This protein binds this small molecule.
Small molecule (SMILES): Nc1cccc(-c2cc(-c3c(-c4ccc(O)cc4)n[nH]c3N)ccc2O)c1

Binding-site contacts:
Ligand atom O27 contacts residue TRP182 of chain 1.A at 3.3 Å.
Ligand atom C25 contacts residue VAL78 of chain 1.A at 3.8 Å (hydrophobic).
Ligand atom C11 contacts residue PRO79 of chain 1.A at 4.4 Å (hydrophobic).
Ligand atom C24 contacts residue ALA178 of chain 1.A at 4.2 Å (hydrophobic).
Ligand atom C18 contacts residue LYS179 of chain 1.A at 3.8 Å.
Ligand atom C24 contacts residue THR77 of chain 1.A at 3.5 Å.
Ligand atom O27 contacts residue LYS179 of chain 1.A at 3.5 Å.
Ligand atom C25 contacts residue ALA178 of chain 1.A at 4.0 Å (hydrophobic).
Ligand atom C23 contacts residue VAL78 of chain 1.A at 4.5 Å (hydrophobic).
Ligand atom C17 contacts residue ASP183 of chain 1.A at 3.4 Å.
Ligand atom C17 contacts residue LYS179 of chain 1.A at 4.1 Å.
Ligand atom C18 contacts residue TRP182 of chain 1.A at 4.0 Å (hydrophobic).
Ligand atom C4 contacts residue LYS179 of chain 1.A at 3.9 Å.
Ligand atom C23 contacts residue LYS179 of chain 1.A at 3.9 Å.
Ligand atom C25 contacts residue PRO79 of chain 1.A at 4.0 Å (hydrophobic).
Ligand atom C25 contacts residue THR77 of chain 1.A at 3.2 Å.
Ligand atom N1 contacts residue LEU76 of chain 1.A at 4.2 Å.
Ligand atom C24 contacts residue LYS179 of chain 1.A at 3.8 Å.
Ligand atom N14 contacts residue PRO79 of chain 1.A at 3.6 Å.
Ligand atom C21 contacts residue LYS179 of chain 1.A at 3.8 Å.
Ligand atom C19 contacts residue PRO79 of chain 1.A at 3.6 Å (hydrophobic).
Ligand atom C26 contacts residue PRO79 of chain 1.A at 3.5 Å (hydrophobic).
Ligand atom C22 contacts residue LYS179 of chain 1.A at 3.7 Å.
Ligand atom O27 contacts residue ASP183 of chain 1.A at 2.4 Å (salt-bridge).
Ligand atom C20 contacts residue PRO79 of chain 1.A at 3.8 Å (hydrophobic).
Ligand atom C26 contacts residue THR77 of chain 1.A at 4.4 Å.
Ligand atom C21 contacts residue PRO79 of chain 1.A at 3.9 Å (hydrophobic).
Ligand atom C19 contacts residue LYS179 of chain 1.A at 3.8 Å.
Ligand atom C26 contacts residue LYS179 of chain 1.A at 3.8 Å.
Ligand atom C26 contacts residue TRP182 of chain 1.A at 3.9 Å (hydrophobic).
Ligand atom C18 contacts residue ASP183 of chain 1.A at 3.3 Å.
Ligand atom C15 contacts residue PRO79 of chain 1.A at 4.3 Å (hydrophobic).
Ligand atom C3 contacts residue LYS179 of chain 1.A at 4.4 Å.
Ligand atom C17 contacts residue PRO79 of chain 1.A at 4.5 Å (hydrophobic).
Ligand atom C25 contacts residue LYS179 of chain 1.A at 3.6 Å.
Ligand atom C21 contacts residue VAL78 of chain 1.A at 4.5 Å (hydrophobic).
Ligand atom C24 contacts residue VAL78 of chain 1.A at 3.9 Å (hydrophobic).
Ligand atom C25 contacts residue TRP182 of chain 1.A at 4.1 Å (hydrophobic).
Ligand atom C26 contacts residue VAL78 of chain 1.A at 4.1 Å (hydrophobic).
Ligand atom C18 contacts residue PRO79 of chain 1.A at 4.0 Å (hydrophobic).

Sequence of chain 1.A:
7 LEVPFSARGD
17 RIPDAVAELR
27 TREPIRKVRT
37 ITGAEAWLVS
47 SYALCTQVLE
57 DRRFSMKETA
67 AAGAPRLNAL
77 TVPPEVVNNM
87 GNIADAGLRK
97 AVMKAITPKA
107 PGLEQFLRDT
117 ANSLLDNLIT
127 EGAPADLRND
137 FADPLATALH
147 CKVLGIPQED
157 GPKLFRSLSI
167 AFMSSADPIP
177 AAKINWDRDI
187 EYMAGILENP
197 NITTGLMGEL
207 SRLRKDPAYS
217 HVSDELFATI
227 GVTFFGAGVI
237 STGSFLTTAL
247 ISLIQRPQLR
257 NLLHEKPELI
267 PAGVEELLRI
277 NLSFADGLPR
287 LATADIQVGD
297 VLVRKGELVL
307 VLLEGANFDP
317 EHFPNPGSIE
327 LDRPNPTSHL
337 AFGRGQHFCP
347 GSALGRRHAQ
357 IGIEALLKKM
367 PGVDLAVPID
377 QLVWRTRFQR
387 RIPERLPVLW